Sequence of chain 1.G:
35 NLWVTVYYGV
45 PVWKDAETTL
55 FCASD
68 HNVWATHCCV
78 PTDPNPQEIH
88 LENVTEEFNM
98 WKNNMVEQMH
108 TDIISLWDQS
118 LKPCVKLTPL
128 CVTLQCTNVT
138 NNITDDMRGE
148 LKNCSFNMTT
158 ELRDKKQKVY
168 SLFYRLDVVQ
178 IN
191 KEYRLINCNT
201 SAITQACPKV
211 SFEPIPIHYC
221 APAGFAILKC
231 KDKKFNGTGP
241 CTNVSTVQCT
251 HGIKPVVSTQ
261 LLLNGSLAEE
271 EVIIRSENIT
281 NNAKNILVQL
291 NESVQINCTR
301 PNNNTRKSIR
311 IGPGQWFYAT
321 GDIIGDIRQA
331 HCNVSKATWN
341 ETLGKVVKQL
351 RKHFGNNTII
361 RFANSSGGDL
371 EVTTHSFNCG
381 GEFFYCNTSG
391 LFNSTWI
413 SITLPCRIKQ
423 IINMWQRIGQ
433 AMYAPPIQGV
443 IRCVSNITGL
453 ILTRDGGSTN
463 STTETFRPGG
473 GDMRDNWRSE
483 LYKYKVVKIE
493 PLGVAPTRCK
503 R

The small molecule below binds the protein below.
Small molecule (SMILES): CC(=O)N[C@H]1[C@H](O[C@H]2[C@H](O)[C@@H](NC(C)=O)CO[C@@H]2CO)O[C@H](CO)[C@@H](O)[C@@H]1O

Binding-site contacts:
Ligand atom O5 contacts residue ASN150 of chain 1.G at 2.5 Å (h-bond).
Ligand atom C4 contacts residue ASN150 of chain 1.G at 4.4 Å.
Ligand atom O7 contacts residue ASN138 of chain 1.G at 3.0 Å (h-bond).
Ligand atom O3 contacts residue ASP322 of chain 1.G at 4.0 Å.
Ligand atom N2 contacts residue ASN150 of chain 1.G at 2.9 Å (h-bond).
Ligand atom C4 contacts residue TYR167 of chain 1.G at 4.5 Å (hydrophobic).
Ligand atom C8 contacts residue VAL136 of chain 1.G at 4.1 Å (hydrophobic).
Ligand atom C7 contacts residue ASN138 of chain 1.G at 3.8 Å.
Ligand atom C8 contacts residue LEU169 of chain 1.G at 3.9 Å (hydrophobic).
Ligand atom O7 contacts residue TYR167 of chain 1.G at 3.0 Å (h-bond).
Ligand atom C7 contacts residue ASN150 of chain 1.G at 3.7 Å.
Ligand atom N2 contacts residue ASP322 of chain 1.G at 3.7 Å.
Ligand atom C8 contacts residue TYR167 of chain 1.G at 3.7 Å (hydrophobic).
Ligand atom C7 contacts residue ASP322 of chain 1.G at 4.0 Å.
Ligand atom C1 contacts residue TYR167 of chain 1.G at 4.1 Å (hydrophobic).
Ligand atom C1 contacts residue ASN150 of chain 1.G at 1.5 Å.
Ligand atom C3 contacts residue ASN150 of chain 1.G at 3.9 Å.
Ligand atom C8 contacts residue ASP322 of chain 1.G at 3.7 Å.
Ligand atom C3 contacts residue TYR167 of chain 1.G at 4.1 Å (hydrophobic).
Ligand atom C5 contacts residue TYR167 of chain 1.G at 4.2 Å (hydrophobic).
Ligand atom O4 contacts residue TYR167 of chain 1.G at 3.8 Å.
Ligand atom O7 contacts residue ASN150 of chain 1.G at 4.1 Å.
Ligand atom C2 contacts residue ASN150 of chain 1.G at 2.5 Å.
Ligand atom C7 contacts residue TYR167 of chain 1.G at 3.8 Å (hydrophobic).
Ligand atom C5 contacts residue ASN150 of chain 1.G at 3.8 Å.
Ligand atom C8 contacts residue ASN138 of chain 1.G at 3.6 Å.